Sequence of chain 38.C:
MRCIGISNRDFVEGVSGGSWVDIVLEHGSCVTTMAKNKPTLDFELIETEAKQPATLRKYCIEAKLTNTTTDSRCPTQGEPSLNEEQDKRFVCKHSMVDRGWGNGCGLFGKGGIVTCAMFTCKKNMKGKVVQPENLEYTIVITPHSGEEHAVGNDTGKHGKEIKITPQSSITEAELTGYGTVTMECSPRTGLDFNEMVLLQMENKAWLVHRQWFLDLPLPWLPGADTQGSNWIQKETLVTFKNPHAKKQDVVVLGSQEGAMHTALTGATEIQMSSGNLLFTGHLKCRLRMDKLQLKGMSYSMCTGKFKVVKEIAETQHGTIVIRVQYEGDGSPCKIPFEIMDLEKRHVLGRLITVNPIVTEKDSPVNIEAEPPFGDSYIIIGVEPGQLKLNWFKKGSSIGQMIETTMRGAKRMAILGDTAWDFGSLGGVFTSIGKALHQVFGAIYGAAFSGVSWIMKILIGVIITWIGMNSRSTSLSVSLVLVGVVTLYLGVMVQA

A small-molecule ligand and the protein it binds are described below.
Small molecule (SMILES): CC(=O)N[C@@H]1[C@@H](O)[C@H](O)[C@@H](CO)O[C@H]1O

Binding-site contacts:
Ligand atom C8 contacts residue ARG89 of chain 38.C at 4.1 Å.
Ligand atom O7 contacts residue ASN67 of chain 38.C at 4.1 Å.
Ligand atom C7 contacts residue ASN67 of chain 38.C at 3.7 Å.
Ligand atom C1 contacts residue ASN67 of chain 38.C at 1.4 Å.
Ligand atom C8 contacts residue MET118 of chain 38.C at 4.0 Å (hydrophobic).
Ligand atom O6 contacts residue ASN67 of chain 38.C at 3.7 Å.
Ligand atom C4 contacts residue ASN67 of chain 38.C at 4.3 Å.
Ligand atom O5 contacts residue ASN67 of chain 38.C at 2.5 Å (h-bond).
Ligand atom C7 contacts residue PHE90 of chain 38.C at 4.3 Å (hydrophobic).
Ligand atom C8 contacts residue PHE90 of chain 38.C at 3.6 Å (hydrophobic).
Ligand atom C5 contacts residue ASN67 of chain 38.C at 3.8 Å.
Ligand atom C2 contacts residue ASN67 of chain 38.C at 2.4 Å.
Ligand atom N2 contacts residue ASN67 of chain 38.C at 2.8 Å (h-bond).
Ligand atom C3 contacts residue ASN67 of chain 38.C at 3.8 Å.